Sequence of chain 1.B:
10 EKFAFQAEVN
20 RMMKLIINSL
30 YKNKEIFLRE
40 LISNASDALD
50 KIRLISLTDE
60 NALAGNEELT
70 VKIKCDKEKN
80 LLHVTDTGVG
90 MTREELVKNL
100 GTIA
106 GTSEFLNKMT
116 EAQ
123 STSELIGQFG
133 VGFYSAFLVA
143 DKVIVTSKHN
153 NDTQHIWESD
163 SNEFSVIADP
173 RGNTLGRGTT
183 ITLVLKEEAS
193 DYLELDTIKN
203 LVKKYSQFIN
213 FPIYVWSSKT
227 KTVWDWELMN

A small-molecule ligand and the protein it binds are described below.
Small molecule (SMILES): COC(=O)c1c(O)cc(O)c(Cl)c1CCC(=O)Nc1cc(O)c(OC)cc1O

Binding-site contacts:
Ligand atom C11 contacts residue ASN98 of chain 1.B at 3.9 Å.
Ligand atom C16 contacts residue VAL133 of chain 1.B at 3.7 Å (hydrophobic).
Ligand atom O3 contacts residue THR181 of chain 1.B at 3.4 Å (h-bond).
Ligand atom C15 contacts residue ASN98 of chain 1.B at 3.2 Å.
Ligand atom C14 contacts residue ASN98 of chain 1.B at 3.2 Å.
Ligand atom C6 contacts residue MET90 of chain 1.B at 3.9 Å (hydrophobic).
Ligand atom C12 contacts residue ASN98 of chain 1.B at 3.5 Å.
Ligand atom O7 contacts residue TYR136 of chain 1.B at 3.7 Å.
Ligand atom O6 contacts residue ASN98 of chain 1.B at 3.4 Å (h-bond).
Ligand atom O1 contacts residue LEU40 of chain 1.B at 3.9 Å.
Ligand atom CL contacts residue ASN43 of chain 1.B at 3.2 Å.
Ligand atom O1 contacts residue ASN43 of chain 1.B at 3.4 Å.
Ligand atom C18 contacts residue ASN98 of chain 1.B at 3.5 Å.
Ligand atom C6 contacts residue ALA47 of chain 1.B at 3.7 Å (hydrophobic).
Ligand atom C17 contacts residue ASN98 of chain 1.B at 3.3 Å.
Ligand atom C3 contacts residue ASP85 of chain 1.B at 3.5 Å.
Ligand atom C9 contacts residue MET90 of chain 1.B at 3.8 Å (hydrophobic).
Ligand atom O3 contacts residue ALA47 of chain 1.B at 3.8 Å.
Ligand atom O4 contacts residue ALA47 of chain 1.B at 3.9 Å.
Ligand atom O7 contacts residue ASN98 of chain 1.B at 3.8 Å.
Ligand atom C16 contacts residue ILE102 of chain 1.B at 3.2 Å (hydrophobic).
Ligand atom C4 contacts residue ASP85 of chain 1.B at 3.5 Å.
Ligand atom C3 contacts residue ASN43 of chain 1.B at 3.9 Å.
Ligand atom O2 contacts residue THR181 of chain 1.B at 3.7 Å.
Ligand atom O1 contacts residue ILE183 of chain 1.B at 3.4 Å.
Ligand atom N1 contacts residue ASN98 of chain 1.B at 3.4 Å (h-bond).
Ligand atom C18 contacts residue LEU99 of chain 1.B at 3.7 Å (hydrophobic).
Ligand atom O3 contacts residue MET90 of chain 1.B at 3.7 Å.
Ligand atom CL contacts residue PHE135 of chain 1.B at 3.4 Å.
Ligand atom O7 contacts residue VAL133 of chain 1.B at 3.7 Å.
Ligand atom O2 contacts residue ALA47 of chain 1.B at 3.2 Å.
Ligand atom C13 contacts residue ASN98 of chain 1.B at 3.4 Å.
Ligand atom C2 contacts residue ASN43 of chain 1.B at 3.4 Å.
Ligand atom O8 contacts residue PHE135 of chain 1.B at 3.8 Å.
Ligand atom O2 contacts residue ASP85 of chain 1.B at 2.6 Å (salt-bridge).
Ligand atom C1 contacts residue ASN43 of chain 1.B at 3.6 Å.
Ligand atom C2 contacts residue ILE183 of chain 1.B at 3.7 Å (hydrophobic).
Ligand atom O5 contacts residue ASN98 of chain 1.B at 3.9 Å.
Ligand atom C7 contacts residue MET90 of chain 1.B at 3.6 Å (hydrophobic).
Ligand atom O8 contacts residue TYR136 of chain 1.B at 3.0 Å.